Sequence of chain 2.A:
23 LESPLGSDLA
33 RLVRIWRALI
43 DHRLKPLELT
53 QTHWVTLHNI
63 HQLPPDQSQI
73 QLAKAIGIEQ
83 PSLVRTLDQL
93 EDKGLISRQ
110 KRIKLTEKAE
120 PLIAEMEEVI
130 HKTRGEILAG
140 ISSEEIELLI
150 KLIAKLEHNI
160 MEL

Binding-site contacts:
Ligand atom C1 contacts residue ARG45 of chain 2.A at 3.5 Å.
Ligand atom C6 contacts residue ARG45 of chain 2.A at 3.8 Å.
Ligand atom C3 contacts residue THR132 of chain 2.A at 4.5 Å.
Ligand atom C2 contacts residue ARG45 of chain 2.A at 3.2 Å.
Ligand atom C3 contacts residue ARG45 of chain 2.A at 3.7 Å.
Ligand atom O2 contacts residue LYS131 of chain 2.A at 3.4 Å.
Ligand atom O2 contacts residue GLU135 of chain 2.A at 3.0 Å (salt-bridge).
Ligand atom C5 contacts residue ARG45 of chain 2.A at 3.7 Å.
Ligand atom C3 contacts residue LYS131 of chain 2.A at 4.4 Å.
Ligand atom O1' contacts residue ARG45 of chain 2.A at 3.1 Å (salt-bridge).
Ligand atom C4 contacts residue ARG45 of chain 2.A at 3.7 Å.
Ligand atom O2 contacts residue ARG45 of chain 2.A at 3.2 Å (salt-bridge).
Ligand atom O2' contacts residue ARG45 of chain 2.A at 4.1 Å.
Ligand atom O1' contacts residue GLU135 of chain 2.A at 3.2 Å (salt-bridge).
Ligand atom C1' contacts residue ARG45 of chain 2.A at 3.5 Å.
Ligand atom C1' contacts residue GLU135 of chain 2.A at 4.4 Å.
Ligand atom C4 contacts residue VAL128 of chain 2.A at 3.8 Å (hydrophobic).
Ligand atom C2 contacts residue GLU135 of chain 2.A at 4.3 Å.
Ligand atom C2 contacts residue LYS131 of chain 2.A at 4.3 Å.
Ligand atom C3 contacts residue VAL128 of chain 2.A at 4.0 Å (hydrophobic).

A small-molecule ligand and the protein it binds are described below.
Small molecule (SMILES): O=C(O)c1ccccc1O